Sequence of chain 2.A:
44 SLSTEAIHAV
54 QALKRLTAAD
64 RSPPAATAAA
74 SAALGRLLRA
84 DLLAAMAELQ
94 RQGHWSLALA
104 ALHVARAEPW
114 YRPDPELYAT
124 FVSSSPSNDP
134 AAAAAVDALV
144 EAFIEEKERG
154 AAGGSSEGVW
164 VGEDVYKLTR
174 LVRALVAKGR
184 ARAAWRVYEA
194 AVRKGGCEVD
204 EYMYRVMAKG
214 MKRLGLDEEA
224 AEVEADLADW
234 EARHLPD

The small molecule below binds the protein below.
Small molecule (SMILES): Nc1nc(=O)c2ncn([C@@H]3O[C@H](COP(=O)=O)[C@@H](O[P](=O)(O)OC[C@H]4O[C@@H](n5cnc6c(=O)nc(N)[nH]c65)[C@H](O)[C@@H]4O[P](=O)(O)OC[C@H]4O[C@@H](n5cnc6c(N)ncnc65)[C@H](O)[C@@H]4O[P](=O)(O)OC[C@H]4O[C@@H](n5cnc6c(N)ncnc65)[C@H](O)[C@@H]4O)[C@H]3O)c2[nH]1

Sequence of chain 1.A:
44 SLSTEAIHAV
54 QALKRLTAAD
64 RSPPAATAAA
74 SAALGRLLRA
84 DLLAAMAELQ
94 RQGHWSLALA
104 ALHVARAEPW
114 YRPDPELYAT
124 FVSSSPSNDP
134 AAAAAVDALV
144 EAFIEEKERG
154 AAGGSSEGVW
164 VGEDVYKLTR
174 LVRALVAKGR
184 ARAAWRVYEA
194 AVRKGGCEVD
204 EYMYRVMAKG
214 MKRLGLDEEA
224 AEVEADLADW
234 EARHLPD

Binding-site contacts:
Ligand atom OP1 contacts residue TYR205 of chain 2.A at 3.4 Å (h-bond).
Ligand atom C1' contacts residue TYR169 of chain 2.A at 3.7 Å (hydrophobic).
Ligand atom N3 contacts residue TYR169 of chain 2.A at 3.7 Å.
Ligand atom N2 contacts residue VAL168 of chain 2.A at 3.3 Å.
Ligand atom N1 contacts residue TYR205 of chain 2.A at 3.5 Å.
Ligand atom OP2 contacts residue ARG173 of chain 2.A at 3.9 Å.
Ligand atom C2 contacts residue ASP203 of chain 2.A at 3.6 Å.
Ligand atom O3' contacts residue ARG173 of chain 2.A at 3.8 Å.
Ligand atom C5 contacts residue TYR169 of chain 2.A at 3.5 Å (hydrophobic).
Ligand atom N2 contacts residue ASP203 of chain 2.A at 2.9 Å (salt-bridge).
Ligand atom C4' contacts residue ARG173 of chain 2.A at 3.6 Å.
Ligand atom N7 contacts residue TYR205 of chain 2.A at 3.4 Å.
Ligand atom C8 contacts residue TYR169 of chain 2.A at 3.8 Å (hydrophobic).
Ligand atom O6 contacts residue TYR169 of chain 2.A at 3.5 Å (h-bond).
Ligand atom N9 contacts residue TYR169 of chain 2.A at 3.7 Å.
Ligand atom N6 contacts residue ARG216 of chain 1.A at 2.9 Å (salt-bridge).
Ligand atom N3 contacts residue THR172 of chain 2.A at 3.6 Å.
Ligand atom O2' contacts residue ARG173 of chain 2.A at 3.4 Å.
Ligand atom N7 contacts residue TYR169 of chain 2.A at 3.5 Å.
Ligand atom C2 contacts residue TYR205 of chain 2.A at 3.8 Å (hydrophobic).
Ligand atom C5 contacts residue TYR205 of chain 2.A at 3.4 Å (hydrophobic).
Ligand atom O6 contacts residue TYR205 of chain 2.A at 3.5 Å (h-bond).
Ligand atom C2 contacts residue ARG173 of chain 2.A at 3.9 Å.
Ligand atom C4 contacts residue TYR169 of chain 2.A at 3.7 Å (hydrophobic).
Ligand atom N2 contacts residue THR172 of chain 2.A at 3.1 Å (h-bond).
Ligand atom O2' contacts residue ARG176 of chain 2.A at 3.9 Å.
Ligand atom C2' contacts residue TYR205 of chain 2.A at 3.7 Å (hydrophobic).
Ligand atom O2' contacts residue THR172 of chain 2.A at 3.7 Å.
Ligand atom O6 contacts residue ARG176 of chain 2.A at 3.9 Å.
Ligand atom C6 contacts residue TYR169 of chain 2.A at 3.6 Å (hydrophobic).
Ligand atom C5' contacts residue ARG173 of chain 2.A at 3.3 Å.
Ligand atom N1 contacts residue TYR169 of chain 2.A at 3.8 Å.
Ligand atom OP2 contacts residue ARG176 of chain 2.A at 3.6 Å.
Ligand atom O4' contacts residue TYR169 of chain 2.A at 3.8 Å.
Ligand atom OP1 contacts residue TYR169 of chain 2.A at 3.9 Å.
Ligand atom OP1 contacts residue ARG176 of chain 2.A at 3.2 Å (salt-bridge).
Ligand atom N1 contacts residue ASP203 of chain 2.A at 2.9 Å (salt-bridge).
Ligand atom C6 contacts residue ASP203 of chain 2.A at 3.9 Å.
Ligand atom C6 contacts residue TYR205 of chain 2.A at 3.3 Å (hydrophobic).
Ligand atom C2 contacts residue THR172 of chain 2.A at 3.9 Å.